Binding-site contacts:
Ligand atom C1 contacts residue ASN601 of chain 1.A at 1.4 Å.
Ligand atom C4 contacts residue ASN601 of chain 1.A at 4.2 Å.
Ligand atom O5 contacts residue ASN601 of chain 1.A at 2.4 Å (h-bond).
Ligand atom C7 contacts residue ASN601 of chain 1.A at 3.7 Å.
Ligand atom C8 contacts residue ASN601 of chain 1.A at 3.8 Å.
Ligand atom C2 contacts residue ASN601 of chain 1.A at 2.5 Å.
Ligand atom C3 contacts residue ASN601 of chain 1.A at 3.8 Å.
Ligand atom C5 contacts residue ASN601 of chain 1.A at 3.6 Å.
Ligand atom N2 contacts residue ASN601 of chain 1.A at 2.8 Å (h-bond).

The protein below binds the small molecule below.
Small molecule (SMILES): CC(=O)N[C@@H]1[C@@H](O)[C@H](O)[C@@H](CO)O[C@H]1O

Sequence of chain 1.A:
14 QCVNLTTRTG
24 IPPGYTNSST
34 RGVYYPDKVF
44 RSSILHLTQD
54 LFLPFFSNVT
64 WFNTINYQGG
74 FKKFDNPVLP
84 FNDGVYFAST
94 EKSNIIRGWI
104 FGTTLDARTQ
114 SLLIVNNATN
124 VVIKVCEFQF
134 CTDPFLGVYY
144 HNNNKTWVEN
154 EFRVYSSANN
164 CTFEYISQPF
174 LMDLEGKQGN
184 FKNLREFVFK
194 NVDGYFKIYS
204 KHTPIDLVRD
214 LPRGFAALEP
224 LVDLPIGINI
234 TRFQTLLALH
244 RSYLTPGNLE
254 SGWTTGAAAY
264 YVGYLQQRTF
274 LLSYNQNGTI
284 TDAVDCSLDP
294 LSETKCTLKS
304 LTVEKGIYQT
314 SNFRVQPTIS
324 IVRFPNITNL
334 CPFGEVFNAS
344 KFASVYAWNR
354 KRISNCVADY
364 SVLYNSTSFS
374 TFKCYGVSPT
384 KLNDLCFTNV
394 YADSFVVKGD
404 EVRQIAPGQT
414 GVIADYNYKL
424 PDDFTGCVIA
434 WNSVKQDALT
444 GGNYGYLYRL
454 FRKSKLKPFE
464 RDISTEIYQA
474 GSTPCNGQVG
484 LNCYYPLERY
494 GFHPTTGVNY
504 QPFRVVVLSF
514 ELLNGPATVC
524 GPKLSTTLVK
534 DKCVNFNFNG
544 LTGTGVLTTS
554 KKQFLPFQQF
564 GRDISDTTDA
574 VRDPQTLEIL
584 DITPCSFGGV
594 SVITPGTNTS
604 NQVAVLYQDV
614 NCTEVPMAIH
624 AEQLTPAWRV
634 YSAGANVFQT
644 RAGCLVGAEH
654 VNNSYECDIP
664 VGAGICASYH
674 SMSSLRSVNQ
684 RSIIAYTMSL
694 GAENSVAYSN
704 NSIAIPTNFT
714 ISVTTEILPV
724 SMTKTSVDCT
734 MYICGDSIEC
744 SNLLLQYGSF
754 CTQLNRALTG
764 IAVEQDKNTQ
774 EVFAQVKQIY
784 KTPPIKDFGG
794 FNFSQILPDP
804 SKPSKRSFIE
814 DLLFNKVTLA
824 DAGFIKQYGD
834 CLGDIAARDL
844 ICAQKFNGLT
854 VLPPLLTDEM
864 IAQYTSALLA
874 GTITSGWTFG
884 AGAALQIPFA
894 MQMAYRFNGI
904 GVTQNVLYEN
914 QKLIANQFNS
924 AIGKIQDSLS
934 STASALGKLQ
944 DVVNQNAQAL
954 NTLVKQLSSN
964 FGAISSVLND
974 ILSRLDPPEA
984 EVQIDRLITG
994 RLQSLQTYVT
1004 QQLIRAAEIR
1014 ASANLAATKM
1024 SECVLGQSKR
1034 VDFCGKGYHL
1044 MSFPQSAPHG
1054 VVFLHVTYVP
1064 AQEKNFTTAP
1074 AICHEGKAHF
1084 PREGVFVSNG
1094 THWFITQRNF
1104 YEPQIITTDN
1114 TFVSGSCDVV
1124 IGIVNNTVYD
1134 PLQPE